Binding-site contacts:
Ligand atom C8 contacts residue NAP1 of chain 1.H at 3.4 Å.
Ligand atom C4 contacts residue PHE117 of chain 1.B at 3.9 Å (hydrophobic).
Ligand atom N7 contacts residue SER115 of chain 1.B at 4.0 Å.
Ligand atom S9 contacts residue PHE117 of chain 1.B at 4.0 Å.
Ligand atom C3 contacts residue PHE117 of chain 1.B at 3.6 Å (hydrophobic).
Ligand atom C1 contacts residue NAP1 of chain 1.H at 3.7 Å.
Ligand atom C8 contacts residue SER115 of chain 1.B at 4.0 Å.
Ligand atom O11 contacts residue GLY225 of chain 1.B at 3.6 Å (h-bond).
Ligand atom C3 contacts residue TYR194 of chain 1.B at 3.0 Å (hydrophobic).
Ligand atom C1 contacts residue TYR194 of chain 1.B at 3.6 Å (hydrophobic).
Ligand atom C6 contacts residue NAP1 of chain 1.H at 3.4 Å.
Ligand atom N13 contacts residue NAP1 of chain 1.H at 4.0 Å.
Ligand atom C5 contacts residue NAP1 of chain 1.H at 3.3 Å.
Ligand atom N7 contacts residue PHE117 of chain 1.B at 3.7 Å.
Ligand atom N13 contacts residue VAL226 of chain 1.B at 4.4 Å.
Ligand atom C8 contacts residue PHE117 of chain 1.B at 3.5 Å (hydrophobic).
Ligand atom O11 contacts residue NAP1 of chain 1.H at 4.1 Å.
Ligand atom C2 contacts residue NAP1 of chain 1.H at 3.6 Å.
Ligand atom C3 contacts residue NAP1 of chain 1.H at 3.4 Å.
Ligand atom C5 contacts residue TYR194 of chain 1.B at 4.0 Å (hydrophobic).
Ligand atom N7 contacts residue NAP1 of chain 1.H at 2.8 Å (h-bond).
Ligand atom C3 contacts residue ASP181 of chain 1.B at 3.6 Å.
Ligand atom C4 contacts residue NAP1 of chain 1.H at 3.5 Å.
Ligand atom C1 contacts residue PHE117 of chain 1.B at 3.6 Å (hydrophobic).
Ligand atom C10 contacts residue GLY225 of chain 1.B at 4.3 Å.
Ligand atom S9 contacts residue NAP1 of chain 1.H at 3.4 Å (h-bond).
Ligand atom N7 contacts residue TYR194 of chain 1.B at 3.5 Å (h-bond).
Ligand atom C10 contacts residue PHE117 of chain 1.B at 4.3 Å (hydrophobic).
Ligand atom N12 contacts residue PHE117 of chain 1.B at 3.7 Å.
Ligand atom C2 contacts residue PHE117 of chain 1.B at 3.8 Å (hydrophobic).
Ligand atom C10 contacts residue NAP1 of chain 1.H at 3.9 Å.
Ligand atom N12 contacts residue NAP1 of chain 1.H at 2.8 Å (h-bond).
Ligand atom C5 contacts residue ASP181 of chain 1.B at 3.7 Å.
Ligand atom N12 contacts residue SER115 of chain 1.B at 3.1 Å (h-bond).
Ligand atom C5 contacts residue PHE117 of chain 1.B at 3.7 Å (hydrophobic).
Ligand atom C6 contacts residue PHE117 of chain 1.B at 3.8 Å (hydrophobic).

This protein binds this small molecule.
Small molecule (SMILES): NC(=O)c1ccc2nc(N)sc2c1

Sequence of chain 1.B:
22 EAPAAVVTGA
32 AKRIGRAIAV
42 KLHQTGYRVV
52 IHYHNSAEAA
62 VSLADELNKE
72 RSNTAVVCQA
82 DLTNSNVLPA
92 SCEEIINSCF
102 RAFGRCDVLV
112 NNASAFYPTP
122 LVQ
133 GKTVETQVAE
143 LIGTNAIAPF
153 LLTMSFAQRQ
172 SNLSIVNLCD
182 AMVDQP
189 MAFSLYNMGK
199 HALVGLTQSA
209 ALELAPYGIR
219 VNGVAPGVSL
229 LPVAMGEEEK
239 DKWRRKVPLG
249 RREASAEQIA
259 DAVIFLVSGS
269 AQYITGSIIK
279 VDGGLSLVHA